The small molecule below binds the protein below.
Small molecule (SMILES): O=C(O)COc1cc(F)ccc1C(=S)NCc1ccc(Br)cc1F

Binding-site contacts:
Ligand atom C28 contacts residue TRP112 of chain 1.A at 3.4 Å (hydrophobic).
Ligand atom C4 contacts residue TRP21 of chain 1.A at 3.8 Å (hydrophobic).
Ligand atom C27 contacts residue LEU301 of chain 1.A at 3.5 Å (hydrophobic).
Ligand atom C32 contacts residue NDP1 of chain 1.B at 3.4 Å.
Ligand atom BR8 contacts residue PHE116 of chain 1.A at 3.9 Å.
Ligand atom C27 contacts residue TRP112 of chain 1.A at 3.3 Å (hydrophobic).
Ligand atom O34 contacts residue HIS111 of chain 1.A at 3.4 Å (h-bond).
Ligand atom C13 contacts residue TRP112 of chain 1.A at 3.7 Å (hydrophobic).
Ligand atom O34 contacts residue TRP112 of chain 1.A at 3.1 Å (h-bond).
Ligand atom O33 contacts residue NDP1 of chain 1.B at 3.0 Å.
Ligand atom F9 contacts residue TYR49 of chain 1.A at 3.5 Å.
Ligand atom C2 contacts residue TYR49 of chain 1.A at 3.9 Å (hydrophobic).
Ligand atom O34 contacts residue NDP1 of chain 1.B at 3.6 Å (h-bond).
Ligand atom F14 contacts residue CYS299 of chain 1.A at 3.6 Å.
Ligand atom C29 contacts residue TRP112 of chain 1.A at 3.6 Å (hydrophobic).
Ligand atom F14 contacts residue ALA300 of chain 1.A at 3.0 Å.
Ligand atom O15 contacts residue TRP21 of chain 1.A at 3.3 Å.
Ligand atom C20 contacts residue NDP1 of chain 1.B at 3.6 Å.
Ligand atom C29 contacts residue PHE123 of chain 1.A at 3.8 Å (hydrophobic).
Ligand atom O33 contacts residue TYR49 of chain 1.A at 2.7 Å (h-bond).
Ligand atom C5 contacts residue TRP21 of chain 1.A at 3.8 Å (hydrophobic).
Ligand atom C2 contacts residue TRP21 of chain 1.A at 3.1 Å (hydrophobic).
Ligand atom C26 contacts residue PHE123 of chain 1.A at 3.8 Å (hydrophobic).
Ligand atom F9 contacts residue VAL48 of chain 1.A at 3.0 Å.
Ligand atom BR8 contacts residue TRP112 of chain 1.A at 3.8 Å.
Ligand atom C24 contacts residue TRP112 of chain 1.A at 3.3 Å (hydrophobic).
Ligand atom F14 contacts residue LEU301 of chain 1.A at 3.3 Å.
Ligand atom C3 contacts residue PHE123 of chain 1.A at 3.7 Å (hydrophobic).
Ligand atom C32 contacts residue HIS111 of chain 1.A at 3.4 Å.
Ligand atom C20 contacts residue TRP21 of chain 1.A at 3.5 Å (hydrophobic).
Ligand atom C28 contacts residue LEU301 of chain 1.A at 3.9 Å (hydrophobic).
Ligand atom C26 contacts residue TRP112 of chain 1.A at 3.5 Å (hydrophobic).
Ligand atom F9 contacts residue TRP21 of chain 1.A at 3.9 Å.
Ligand atom O33 contacts residue HIS111 of chain 1.A at 2.7 Å (h-bond).
Ligand atom C25 contacts residue TRP112 of chain 1.A at 3.4 Å (hydrophobic).
Ligand atom BR8 contacts residue THR114 of chain 1.A at 3.0 Å.
Ligand atom BR8 contacts residue CYS304 of chain 1.A at 3.9 Å.
Ligand atom F14 contacts residue TRP112 of chain 1.A at 3.2 Å.
Ligand atom C32 contacts residue TYR49 of chain 1.A at 3.9 Å (hydrophobic).
Ligand atom S16 contacts residue TRP220 of chain 1.A at 3.8 Å.

Sequence of chain 1.A:
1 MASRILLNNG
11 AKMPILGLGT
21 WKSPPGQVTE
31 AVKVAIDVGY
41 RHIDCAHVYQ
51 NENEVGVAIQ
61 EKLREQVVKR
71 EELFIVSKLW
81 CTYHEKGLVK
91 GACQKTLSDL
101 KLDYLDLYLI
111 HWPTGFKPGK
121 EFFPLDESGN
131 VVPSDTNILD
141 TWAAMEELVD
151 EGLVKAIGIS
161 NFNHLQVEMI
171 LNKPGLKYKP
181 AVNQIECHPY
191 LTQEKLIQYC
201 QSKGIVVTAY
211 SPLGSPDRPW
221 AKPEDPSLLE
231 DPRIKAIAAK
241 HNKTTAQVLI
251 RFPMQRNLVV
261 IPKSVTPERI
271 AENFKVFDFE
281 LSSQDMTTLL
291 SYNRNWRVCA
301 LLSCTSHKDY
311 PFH